Sequence of chain 1.B:
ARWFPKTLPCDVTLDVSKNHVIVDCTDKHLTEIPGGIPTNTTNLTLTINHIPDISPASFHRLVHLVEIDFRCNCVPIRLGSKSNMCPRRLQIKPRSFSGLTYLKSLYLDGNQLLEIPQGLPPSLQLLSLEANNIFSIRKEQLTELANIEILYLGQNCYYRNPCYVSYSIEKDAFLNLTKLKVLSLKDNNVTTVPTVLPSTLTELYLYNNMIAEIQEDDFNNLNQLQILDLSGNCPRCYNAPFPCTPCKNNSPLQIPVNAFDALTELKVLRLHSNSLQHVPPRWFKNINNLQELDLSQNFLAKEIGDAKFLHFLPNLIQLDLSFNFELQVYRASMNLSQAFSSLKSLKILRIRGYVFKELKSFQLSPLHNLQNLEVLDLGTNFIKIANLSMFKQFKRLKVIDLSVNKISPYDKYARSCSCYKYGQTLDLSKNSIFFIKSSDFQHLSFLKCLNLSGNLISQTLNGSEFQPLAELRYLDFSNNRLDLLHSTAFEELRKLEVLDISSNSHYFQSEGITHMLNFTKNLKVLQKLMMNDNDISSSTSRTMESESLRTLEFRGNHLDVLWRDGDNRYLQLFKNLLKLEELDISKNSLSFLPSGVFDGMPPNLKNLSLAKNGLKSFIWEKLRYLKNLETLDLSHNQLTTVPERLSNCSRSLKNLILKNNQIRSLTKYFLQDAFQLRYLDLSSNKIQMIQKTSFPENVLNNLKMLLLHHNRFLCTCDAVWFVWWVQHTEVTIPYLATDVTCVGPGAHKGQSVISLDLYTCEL

Binding-site contacts:
Ligand atom O contacts residue LEU331 of chain 1.B at 3.8 Å.
Ligand atom C23 contacts residue PHE327 of chain 1.B at 3.7 Å (hydrophobic).
Ligand atom N contacts residue PHE485 of chain 1.A at 3.7 Å.
Ligand atom N2 contacts residue PHE329 of chain 1.B at 3.8 Å.
Ligand atom C6 contacts residue GLN332 of chain 1.B at 3.6 Å.
Ligand atom C9 contacts residue PHE329 of chain 1.B at 3.7 Å (hydrophobic).
Ligand atom F contacts residue PHE327 of chain 1.B at 3.5 Å.
Ligand atom C9 contacts residue ASN243 of chain 1.B at 3.7 Å.
Ligand atom C15 contacts residue PHE329 of chain 1.B at 3.9 Å (hydrophobic).
Ligand atom C26 contacts residue GLN332 of chain 1.B at 3.8 Å.
Ligand atom N1 contacts residue GLN332 of chain 1.B at 2.5 Å (h-bond).
Ligand atom F contacts residue GLY357 of chain 1.B at 3.8 Å.
Ligand atom C18 contacts residue PHE386 of chain 1.B at 3.8 Å (hydrophobic).
Ligand atom C12 contacts residue SER508 of chain 1.A at 3.5 Å.
Ligand atom O contacts residue GLN332 of chain 1.B at 3.1 Å (h-bond).
Ligand atom C3 contacts residue PHE485 of chain 1.A at 3.7 Å (hydrophobic).
Ligand atom C19 contacts residue ASN243 of chain 1.B at 3.8 Å.
Ligand atom N1 contacts residue LEU331 of chain 1.B at 3.4 Å.
Ligand atom C26 contacts residue GLU330 of chain 1.B at 3.6 Å.
Ligand atom C18 contacts residue THR384 of chain 1.B at 3.6 Å.
Ligand atom C17 contacts residue PHE386 of chain 1.B at 3.8 Å (hydrophobic).
Ligand atom C10 contacts residue PHE329 of chain 1.B at 3.5 Å (hydrophobic).
Ligand atom C contacts residue PHE329 of chain 1.B at 3.8 Å (hydrophobic).
Ligand atom N2 contacts residue PHE484 of chain 1.A at 3.8 Å.
Ligand atom N4 contacts residue PHE386 of chain 1.B at 3.6 Å.
Ligand atom C26 contacts residue VAL333 of chain 1.B at 3.1 Å (hydrophobic).
Ligand atom C7 contacts residue SER508 of chain 1.A at 3.2 Å.
Ligand atom F contacts residue THR384 of chain 1.B at 3.6 Å.
Ligand atom C11 contacts residue ASN243 of chain 1.B at 3.7 Å.
Ligand atom C6 contacts residue GLN509 of chain 1.A at 3.5 Å.
Ligand atom N1 contacts residue PHE485 of chain 1.A at 3.8 Å.
Ligand atom C19 contacts residue TYR242 of chain 1.B at 3.6 Å (hydrophobic).
Ligand atom C15 contacts residue VAL359 of chain 1.B at 3.7 Å (hydrophobic).
Ligand atom C2 contacts residue PHE485 of chain 1.A at 3.8 Å (hydrophobic).
Ligand atom C5 contacts residue TYR242 of chain 1.B at 3.4 Å (hydrophobic).
Ligand atom C2 contacts residue GLN332 of chain 1.B at 3.5 Å.
Ligand atom C6 contacts residue TYR242 of chain 1.B at 3.1 Å (hydrophobic).
Ligand atom C16 contacts residue PHE386 of chain 1.B at 3.9 Å (hydrophobic).
Ligand atom C3 contacts residue GLN332 of chain 1.B at 3.3 Å.
Ligand atom C8 contacts residue ASN243 of chain 1.B at 3.7 Å.

A small-molecule ligand and the protein it binds are described below.
Small molecule (SMILES): CCOc1nc(C)c2nc(-c3cncc(F)c3)n(Cc3ccc(CN4C[C@@H]5C[C@H]4CN5C)cc3)c2n1

Sequence of chain 1.A:
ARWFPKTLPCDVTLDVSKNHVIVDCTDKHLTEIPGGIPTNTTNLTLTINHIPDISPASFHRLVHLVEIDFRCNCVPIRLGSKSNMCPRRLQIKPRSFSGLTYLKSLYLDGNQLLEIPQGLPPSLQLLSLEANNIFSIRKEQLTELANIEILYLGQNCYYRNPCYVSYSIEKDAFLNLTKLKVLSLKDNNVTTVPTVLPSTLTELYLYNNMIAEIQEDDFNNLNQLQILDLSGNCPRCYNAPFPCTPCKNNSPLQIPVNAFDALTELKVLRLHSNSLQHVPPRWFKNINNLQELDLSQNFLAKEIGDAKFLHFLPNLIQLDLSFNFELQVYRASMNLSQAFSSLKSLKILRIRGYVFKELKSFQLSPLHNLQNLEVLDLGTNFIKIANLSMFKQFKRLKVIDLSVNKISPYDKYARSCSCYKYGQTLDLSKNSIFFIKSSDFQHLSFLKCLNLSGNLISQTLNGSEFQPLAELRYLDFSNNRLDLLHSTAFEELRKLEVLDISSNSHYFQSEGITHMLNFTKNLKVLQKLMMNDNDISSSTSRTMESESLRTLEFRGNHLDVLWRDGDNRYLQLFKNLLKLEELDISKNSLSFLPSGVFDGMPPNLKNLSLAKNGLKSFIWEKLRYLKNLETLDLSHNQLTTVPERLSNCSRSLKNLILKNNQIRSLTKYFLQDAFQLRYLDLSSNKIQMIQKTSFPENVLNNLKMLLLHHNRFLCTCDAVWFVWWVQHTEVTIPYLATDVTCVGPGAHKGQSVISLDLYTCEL